The small molecule below binds the protein below.
Small molecule (SMILES): Cc1cccc2c(-c3cc(C(F)(F)F)ccc3F)nn(Cc3nnn(C)n3)c12

Sequence of chain 1.B:
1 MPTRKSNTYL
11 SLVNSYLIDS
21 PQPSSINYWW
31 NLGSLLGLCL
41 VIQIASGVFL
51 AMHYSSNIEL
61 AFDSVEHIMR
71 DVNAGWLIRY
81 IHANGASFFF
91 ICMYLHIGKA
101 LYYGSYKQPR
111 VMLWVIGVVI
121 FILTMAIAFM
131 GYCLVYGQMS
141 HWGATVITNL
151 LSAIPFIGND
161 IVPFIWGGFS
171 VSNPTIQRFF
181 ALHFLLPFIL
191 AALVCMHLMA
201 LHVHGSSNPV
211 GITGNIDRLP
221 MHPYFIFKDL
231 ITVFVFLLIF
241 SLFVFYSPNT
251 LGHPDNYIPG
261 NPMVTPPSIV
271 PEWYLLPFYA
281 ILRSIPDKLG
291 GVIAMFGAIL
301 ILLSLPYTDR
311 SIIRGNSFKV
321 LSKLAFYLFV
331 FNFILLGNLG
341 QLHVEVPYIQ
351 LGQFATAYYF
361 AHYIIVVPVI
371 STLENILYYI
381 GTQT

Binding-site contacts:
Ligand atom F18 contacts residue TYR279 of chain 1.B at 3.2 Å.
Ligand atom C21 contacts residue TYR132 of chain 1.B at 3.2 Å (hydrophobic).
Ligand atom N19 contacts residue PHE129 of chain 1.B at 3.3 Å.
Ligand atom C03 contacts residue VAL270 of chain 1.B at 3.8 Å (hydrophobic).
Ligand atom C09 contacts residue PHE129 of chain 1.B at 3.6 Å (hydrophobic).
Ligand atom N27 contacts residue PHE129 of chain 1.B at 3.6 Å.
Ligand atom N20 contacts residue PHE129 of chain 1.B at 3.8 Å.
Ligand atom C04 contacts residue TYR279 of chain 1.B at 3.3 Å (hydrophobic).
Ligand atom C16 contacts residue MET295 of chain 1.B at 3.4 Å (hydrophobic).
Ligand atom F12 contacts residue PHE129 of chain 1.B at 3.0 Å.
Ligand atom N24 contacts residue LEU275 of chain 1.B at 3.4 Å.
Ligand atom N23 contacts residue PRO271 of chain 1.B at 3.2 Å.
Ligand atom C05 contacts residue ILE147 of chain 1.B at 3.8 Å (hydrophobic).
Ligand atom C08 contacts residue ILE147 of chain 1.B at 3.6 Å (hydrophobic).
Ligand atom N25 contacts residue TYR132 of chain 1.B at 3.8 Å.
Ligand atom C26 contacts residue HEM1 of chain 1.V at 3.5 Å.
Ligand atom C03 contacts residue PRO271 of chain 1.B at 3.7 Å (hydrophobic).
Ligand atom C03 contacts residue ILE269 of chain 1.B at 3.6 Å (hydrophobic).
Ligand atom N27 contacts residue TYR132 of chain 1.B at 2.9 Å.
Ligand atom C01 contacts residue MET139 of chain 1.B at 3.5 Å (hydrophobic).
Ligand atom N20 contacts residue PRO271 of chain 1.B at 3.7 Å.
Ligand atom C22 contacts residue TYR132 of chain 1.B at 3.4 Å (hydrophobic).
Ligand atom C05 contacts residue TYR279 of chain 1.B at 3.4 Å (hydrophobic).
Ligand atom C26 contacts residue GLU272 of chain 1.B at 3.5 Å.
Ligand atom N24 contacts residue GLU272 of chain 1.B at 3.3 Å.
Ligand atom C28 contacts residue PRO271 of chain 1.B at 3.5 Å (hydrophobic).
Ligand atom C26 contacts residue TYR274 of chain 1.B at 2.8 Å (hydrophobic).
Ligand atom F13 contacts residue MET125 of chain 1.B at 3.2 Å.
Ligand atom C06 contacts residue PRO271 of chain 1.B at 3.6 Å (hydrophobic).
Ligand atom N23 contacts residue GLU272 of chain 1.B at 3.1 Å (salt-bridge).
Ligand atom C02 contacts residue PRO271 of chain 1.B at 3.6 Å (hydrophobic).
Ligand atom C09 contacts residue ILE147 of chain 1.B at 3.7 Å (hydrophobic).
Ligand atom C26 contacts residue ALA128 of chain 1.B at 3.7 Å (hydrophobic).
Ligand atom C03 contacts residue GLY143 of chain 1.B at 3.8 Å.
Ligand atom C01 contacts residue GLY143 of chain 1.B at 3.5 Å.
Ligand atom C02 contacts residue VAL270 of chain 1.B at 3.8 Å (hydrophobic).
Ligand atom C02 contacts residue GLY143 of chain 1.B at 3.5 Å.
Ligand atom C15 contacts residue MET295 of chain 1.B at 3.5 Å (hydrophobic).
Ligand atom C01 contacts residue PRO271 of chain 1.B at 3.8 Å (hydrophobic).
Ligand atom C01 contacts residue VAL270 of chain 1.B at 3.3 Å (hydrophobic).